The protein below binds the small molecule below.
Small molecule (SMILES): Nc1ncnc2c1ncn2[C@H]1C[C@H](O)[C@@H](COP(=O)(O)O)O1

Binding-site contacts:
Ligand atom C5 contacts residue TYR214 of chain 1.A at 3.9 Å (hydrophobic).
Ligand atom N1 contacts residue TYR220 of chain 1.A at 4.0 Å.
Ligand atom C6 contacts residue GLY138 of chain 1.A at 3.7 Å.
Ligand atom C6 contacts residue TYR220 of chain 1.A at 3.7 Å (hydrophobic).
Ligand atom C8 contacts residue VAL273 of chain 1.A at 3.8 Å (hydrophobic).
Ligand atom C5 contacts residue GLY138 of chain 1.A at 3.5 Å.
Ligand atom N7 contacts residue ALA137 of chain 1.A at 3.6 Å.
Ligand atom N7 contacts residue ASN257 of chain 1.A at 2.6 Å (h-bond).
Ligand atom C6 contacts residue ILE231 of chain 1.A at 3.6 Å (hydrophobic).
Ligand atom C8 contacts residue ALA137 of chain 1.A at 3.8 Å (hydrophobic).
Ligand atom N3 contacts residue MSE233 of chain 1.A at 3.4 Å.
Ligand atom C2 contacts residue GLY232 of chain 1.A at 3.9 Å.
Ligand atom N1 contacts residue TYR214 of chain 1.A at 4.0 Å.
Ligand atom C8 contacts residue ASN257 of chain 1.A at 3.5 Å.
Ligand atom N6 contacts residue GLY138 of chain 1.A at 3.4 Å.
Ligand atom C6 contacts residue GLU215 of chain 1.A at 3.4 Å.
Ligand atom C6 contacts residue TYR214 of chain 1.A at 3.8 Å (hydrophobic).
Ligand atom C6 contacts residue ASN257 of chain 1.A at 3.9 Å.
Ligand atom C5 contacts residue ALA137 of chain 1.A at 4.1 Å (hydrophobic).
Ligand atom N9 contacts residue ALA136 of chain 1.A at 3.5 Å (h-bond).
Ligand atom C4 contacts residue GLY232 of chain 1.A at 4.1 Å.
Ligand atom N7 contacts residue THR256 of chain 1.A at 3.4 Å (h-bond).
Ligand atom N3 contacts residue GLY232 of chain 1.A at 3.5 Å.
Ligand atom N7 contacts residue TYR214 of chain 1.A at 4.1 Å.
Ligand atom C5 contacts residue ASN257 of chain 1.A at 3.6 Å.
Ligand atom C8 contacts residue ALA136 of chain 1.A at 3.8 Å (hydrophobic).
Ligand atom N6 contacts residue GLU215 of chain 1.A at 3.4 Å (salt-bridge).
Ligand atom N1 contacts residue ILE231 of chain 1.A at 3.5 Å (h-bond).
Ligand atom N6 contacts residue TYR220 of chain 1.A at 2.7 Å (h-bond).
Ligand atom C2 contacts residue MSE233 of chain 1.A at 3.4 Å.
Ligand atom N1 contacts residue GLU215 of chain 1.A at 2.5 Å (salt-bridge).
Ligand atom C8 contacts residue THR256 of chain 1.A at 3.2 Å.
Ligand atom C2 contacts residue ILE231 of chain 1.A at 3.6 Å (hydrophobic).
Ligand atom C4 contacts residue TYR214 of chain 1.A at 4.1 Å (hydrophobic).
Ligand atom N6 contacts residue ASN257 of chain 1.A at 2.8 Å (h-bond).
Ligand atom N3 contacts residue ILE231 of chain 1.A at 3.7 Å.
Ligand atom N7 contacts residue GLY138 of chain 1.A at 3.4 Å (h-bond).
Ligand atom C4 contacts residue ILE231 of chain 1.A at 3.7 Å (hydrophobic).
Ligand atom C2 contacts residue GLU215 of chain 1.A at 3.3 Å.
Ligand atom C5 contacts residue ILE231 of chain 1.A at 3.7 Å (hydrophobic).

Sequence of chain 1.A:
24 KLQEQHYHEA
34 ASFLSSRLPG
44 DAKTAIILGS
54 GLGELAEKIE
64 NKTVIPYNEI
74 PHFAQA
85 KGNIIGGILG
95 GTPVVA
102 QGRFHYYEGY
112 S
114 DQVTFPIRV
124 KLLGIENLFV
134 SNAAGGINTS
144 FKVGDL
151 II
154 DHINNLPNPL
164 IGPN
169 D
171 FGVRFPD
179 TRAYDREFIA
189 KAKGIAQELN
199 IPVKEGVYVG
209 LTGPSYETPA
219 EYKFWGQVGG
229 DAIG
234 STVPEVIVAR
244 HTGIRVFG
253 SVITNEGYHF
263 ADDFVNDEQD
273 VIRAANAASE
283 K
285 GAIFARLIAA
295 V